This protein binds this small molecule.
Small molecule (SMILES): CC(=O)N[C@H]1[C@H](O[C@H]2[C@H](O)[C@@H](NC(C)=O)CO[C@@H]2CO)O[C@H](CO)[C@@H](O)[C@@H]1O

Sequence of chain 1.A:
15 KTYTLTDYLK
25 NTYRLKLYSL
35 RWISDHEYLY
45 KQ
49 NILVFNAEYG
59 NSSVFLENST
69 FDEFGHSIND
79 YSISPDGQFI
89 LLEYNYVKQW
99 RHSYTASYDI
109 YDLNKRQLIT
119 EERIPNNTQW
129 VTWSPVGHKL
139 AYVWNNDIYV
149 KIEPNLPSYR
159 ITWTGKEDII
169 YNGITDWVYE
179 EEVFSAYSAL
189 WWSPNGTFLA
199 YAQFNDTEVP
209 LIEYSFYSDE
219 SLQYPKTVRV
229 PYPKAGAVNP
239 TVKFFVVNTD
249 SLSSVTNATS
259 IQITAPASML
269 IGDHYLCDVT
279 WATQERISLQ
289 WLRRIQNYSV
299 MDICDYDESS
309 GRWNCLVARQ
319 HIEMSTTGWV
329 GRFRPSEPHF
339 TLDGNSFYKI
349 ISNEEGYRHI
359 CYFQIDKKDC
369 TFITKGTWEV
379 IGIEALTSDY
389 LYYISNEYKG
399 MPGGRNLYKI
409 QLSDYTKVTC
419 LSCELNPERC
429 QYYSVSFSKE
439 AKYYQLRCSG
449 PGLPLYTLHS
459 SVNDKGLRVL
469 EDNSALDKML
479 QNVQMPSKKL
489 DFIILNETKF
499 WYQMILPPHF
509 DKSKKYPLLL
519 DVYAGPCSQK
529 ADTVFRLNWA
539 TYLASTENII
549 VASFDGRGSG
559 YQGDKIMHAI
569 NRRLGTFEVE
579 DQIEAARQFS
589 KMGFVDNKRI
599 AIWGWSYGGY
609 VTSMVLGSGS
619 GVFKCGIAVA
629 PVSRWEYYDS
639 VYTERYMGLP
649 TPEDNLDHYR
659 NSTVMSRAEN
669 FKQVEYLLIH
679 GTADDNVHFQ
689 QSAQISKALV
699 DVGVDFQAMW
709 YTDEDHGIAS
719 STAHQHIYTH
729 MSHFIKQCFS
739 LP

Binding-site contacts:
Ligand atom N2 contacts residue ASN255 of chain 1.A at 3.0 Å (h-bond).
Ligand atom C5 contacts residue TRP161 of chain 1.A at 3.6 Å (hydrophobic).
Ligand atom C4 contacts residue ASN255 of chain 1.A at 4.3 Å.
Ligand atom C3 contacts residue ASN255 of chain 1.A at 3.9 Å.
Ligand atom O5 contacts residue TRP161 of chain 1.A at 3.9 Å.
Ligand atom C5 contacts residue ASN255 of chain 1.A at 3.6 Å.
Ligand atom C1 contacts residue ASN255 of chain 1.A at 1.4 Å.
Ligand atom O7 contacts residue ASN255 of chain 1.A at 3.6 Å (h-bond).
Ligand atom C2 contacts residue ASN255 of chain 1.A at 2.6 Å.
Ligand atom O7 contacts residue TRP161 of chain 1.A at 3.3 Å.
Ligand atom C7 contacts residue ASN255 of chain 1.A at 3.7 Å.
Ligand atom O5 contacts residue ASN255 of chain 1.A at 2.3 Å (h-bond).
Ligand atom C6 contacts residue TRP161 of chain 1.A at 3.8 Å (hydrophobic).
Ligand atom C1 contacts residue TRP161 of chain 1.A at 3.9 Å (hydrophobic).